Sequence of chain 1.A:
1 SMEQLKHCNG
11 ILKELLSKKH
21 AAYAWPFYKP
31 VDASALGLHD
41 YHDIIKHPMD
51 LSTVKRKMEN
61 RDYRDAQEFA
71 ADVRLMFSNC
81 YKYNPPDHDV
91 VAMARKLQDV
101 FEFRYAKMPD

The small molecule below binds the protein below.
Small molecule (SMILES): COc1ccc2c(c1)C(c1ccc(Cl)cc1)=N[C@@H](CC(=O)Nc1ccc(N3CCC([N+](C)(C)C)CC3)cc1)c1nnc(C)n1-2

Binding-site contacts:
Ligand atom C23 contacts residue TRP25 of chain 1.A at 4.0 Å (hydrophobic).
Ligand atom N7 contacts residue VAL90 of chain 1.A at 4.0 Å.
Ligand atom C8 contacts residue ASN84 of chain 1.A at 3.8 Å.
Ligand atom C6 contacts residue LEU38 of chain 1.A at 4.0 Å (hydrophobic).
Ligand atom N3 contacts residue ASN84 of chain 1.A at 2.9 Å (h-bond).
Ligand atom C6 contacts residue ASN84 of chain 1.A at 3.7 Å.
Ligand atom C23 contacts residue PRO26 of chain 1.A at 4.1 Å (hydrophobic).
Ligand atom C27 contacts residue VAL90 of chain 1.A at 4.0 Å (hydrophobic).
Ligand atom N1 contacts residue CYS80 of chain 1.A at 3.8 Å.
Ligand atom C7 contacts residue HIS88 of chain 1.A at 3.8 Å.
Ligand atom C22 contacts residue VAL90 of chain 1.A at 3.7 Å (hydrophobic).
Ligand atom N6 contacts residue VAL90 of chain 1.A at 4.0 Å.
Ligand atom C21 contacts residue VAL90 of chain 1.A at 3.9 Å (hydrophobic).
Ligand atom C31 contacts residue PRO26 of chain 1.A at 3.5 Å (hydrophobic).
Ligand atom CL1 contacts residue ASP89 of chain 1.A at 3.6 Å.
Ligand atom CL1 contacts residue MET93 of chain 1.A at 3.9 Å.
Ligand atom C23 contacts residue VAL90 of chain 1.A at 3.4 Å (hydrophobic).
Ligand atom N2 contacts residue ASN84 of chain 1.A at 3.2 Å (h-bond).
Ligand atom C24 contacts residue TRP25 of chain 1.A at 3.8 Å (hydrophobic).
Ligand atom C8 contacts residue HIS88 of chain 1.A at 3.4 Å.
Ligand atom C9 contacts residue HIS88 of chain 1.A at 3.9 Å.
Ligand atom C27 contacts residue HIS88 of chain 1.A at 3.7 Å.
Ligand atom C7 contacts residue ASN84 of chain 1.A at 3.9 Å.
Ligand atom C8 contacts residue MES1 of chain 1.B at 3.7 Å.
Ligand atom N1 contacts residue ASN84 of chain 1.A at 3.8 Å.
Ligand atom C1 contacts residue PHE27 of chain 1.A at 3.7 Å (hydrophobic).
Ligand atom C32 contacts residue TRP25 of chain 1.A at 4.0 Å (hydrophobic).
Ligand atom C2 contacts residue VAL31 of chain 1.A at 3.9 Å (hydrophobic).
Ligand atom C5 contacts residue ASN84 of chain 1.A at 3.4 Å.
Ligand atom C34 contacts residue LEU36 of chain 1.A at 4.0 Å (hydrophobic).
Ligand atom C24 contacts residue VAL90 of chain 1.A at 4.0 Å (hydrophobic).
Ligand atom O2 contacts residue TRP25 of chain 1.A at 3.4 Å.
Ligand atom C1 contacts residue PRO26 of chain 1.A at 3.8 Å (hydrophobic).
Ligand atom O1 contacts residue LEU38 of chain 1.A at 3.7 Å.
Ligand atom C33 contacts residue TRP25 of chain 1.A at 3.8 Å (hydrophobic).
Ligand atom C1 contacts residue VAL31 of chain 1.A at 3.9 Å (hydrophobic).
Ligand atom C9 contacts residue MES1 of chain 1.B at 3.8 Å.
Ligand atom C20 contacts residue LEU38 of chain 1.A at 3.9 Å (hydrophobic).
Ligand atom C30 contacts residue PRO26 of chain 1.A at 3.5 Å (hydrophobic).
Ligand atom C26 contacts residue HIS88 of chain 1.A at 3.7 Å.